Binding-site contacts:
Ligand atom C6 contacts residue ARG490 of chain 1.A at 3.6 Å.
Ligand atom C2F contacts residue GLU440 of chain 1.A at 3.6 Å.
Ligand atom O2A contacts residue THR626 of chain 1.A at 3.7 Å.
Ligand atom C4 contacts residue GLY627 of chain 1.A at 3.9 Å.
Ligand atom N4F contacts residue PHE488 of chain 1.A at 3.7 Å.
Ligand atom O2' contacts residue PHE488 of chain 1.A at 3.5 Å.
Ligand atom C4F contacts residue PHE488 of chain 1.A at 3.6 Å (hydrophobic).
Ligand atom C8 contacts residue GLY627 of chain 1.A at 3.7 Å.
Ligand atom O5F contacts residue LYS516 of chain 1.A at 3.1 Å (salt-bridge).
Ligand atom O3' contacts residue GLU440 of chain 1.A at 3.0 Å (salt-bridge).
Ligand atom O3F contacts residue GLU440 of chain 1.A at 3.7 Å.
Ligand atom O7F contacts residue ARG561 of chain 1.A at 3.6 Å (salt-bridge).
Ligand atom N3 contacts residue ARG679 of chain 1.A at 3.5 Å (salt-bridge).
Ligand atom N6 contacts residue ARG490 of chain 1.A at 3.4 Å (salt-bridge).
Ligand atom C3F contacts residue PHE488 of chain 1.A at 3.6 Å (hydrophobic).
Ligand atom N6F contacts residue ARG561 of chain 1.A at 3.7 Å.
Ligand atom N9 contacts residue GLY627 of chain 1.A at 3.5 Å (h-bond).
Ligand atom N7 contacts residue ARG490 of chain 1.A at 3.6 Å.
Ligand atom O2A contacts residue GLY627 of chain 1.A at 2.6 Å (h-bond).
Ligand atom N6 contacts residue ARG679 of chain 1.A at 3.6 Å.
Ligand atom O6F contacts residue LEU563 of chain 1.A at 3.7 Å.
Ligand atom C2 contacts residue ARG679 of chain 1.A at 3.5 Å.
Ligand atom O4F contacts residue PHE488 of chain 1.A at 3.4 Å.
Ligand atom O2A contacts residue THR354 of chain 1.A at 3.6 Å.
Ligand atom C5 contacts residue ARG679 of chain 1.A at 3.7 Å.
Ligand atom O3F contacts residue PHE488 of chain 1.A at 3.6 Å.
Ligand atom N1 contacts residue ARG679 of chain 1.A at 3.4 Å.
Ligand atom C4 contacts residue ARG679 of chain 1.A at 3.6 Å.
Ligand atom C6 contacts residue ARG679 of chain 1.A at 3.5 Å.
Ligand atom N2F contacts residue GLU440 of chain 1.A at 3.4 Å (salt-bridge).
Ligand atom O1A contacts residue THR354 of chain 1.A at 2.7 Å (h-bond).
Ligand atom N2F contacts residue PHE488 of chain 1.A at 3.7 Å.
Ligand atom O2F contacts residue GLU440 of chain 1.A at 3.5 Å (salt-bridge).
Ligand atom C5F contacts residue PHE488 of chain 1.A at 3.8 Å (hydrophobic).
Ligand atom C5 contacts residue ARG490 of chain 1.A at 3.7 Å.
Ligand atom PA contacts residue THR354 of chain 1.A at 3.7 Å.
Ligand atom O4' contacts residue GLY627 of chain 1.A at 3.5 Å (h-bond).
Ligand atom O6F contacts residue ARG561 of chain 1.A at 3.2 Å.
Ligand atom C1F contacts residue GLU440 of chain 1.A at 3.9 Å.
Ligand atom C1' contacts residue GLY627 of chain 1.A at 3.9 Å.

A small-molecule ligand and the protein it binds are described below.
Small molecule (SMILES): Nc1ncnc2c1ncn2[C@@H]1O[C@H](COP(=O)(O)O)[C@H]2OC3(O[C@H]21)C([N+](=O)[O-])=CC([N+](=O)[O-])C=C3[N+](=O)[O-]

Sequence of chain 1.A:
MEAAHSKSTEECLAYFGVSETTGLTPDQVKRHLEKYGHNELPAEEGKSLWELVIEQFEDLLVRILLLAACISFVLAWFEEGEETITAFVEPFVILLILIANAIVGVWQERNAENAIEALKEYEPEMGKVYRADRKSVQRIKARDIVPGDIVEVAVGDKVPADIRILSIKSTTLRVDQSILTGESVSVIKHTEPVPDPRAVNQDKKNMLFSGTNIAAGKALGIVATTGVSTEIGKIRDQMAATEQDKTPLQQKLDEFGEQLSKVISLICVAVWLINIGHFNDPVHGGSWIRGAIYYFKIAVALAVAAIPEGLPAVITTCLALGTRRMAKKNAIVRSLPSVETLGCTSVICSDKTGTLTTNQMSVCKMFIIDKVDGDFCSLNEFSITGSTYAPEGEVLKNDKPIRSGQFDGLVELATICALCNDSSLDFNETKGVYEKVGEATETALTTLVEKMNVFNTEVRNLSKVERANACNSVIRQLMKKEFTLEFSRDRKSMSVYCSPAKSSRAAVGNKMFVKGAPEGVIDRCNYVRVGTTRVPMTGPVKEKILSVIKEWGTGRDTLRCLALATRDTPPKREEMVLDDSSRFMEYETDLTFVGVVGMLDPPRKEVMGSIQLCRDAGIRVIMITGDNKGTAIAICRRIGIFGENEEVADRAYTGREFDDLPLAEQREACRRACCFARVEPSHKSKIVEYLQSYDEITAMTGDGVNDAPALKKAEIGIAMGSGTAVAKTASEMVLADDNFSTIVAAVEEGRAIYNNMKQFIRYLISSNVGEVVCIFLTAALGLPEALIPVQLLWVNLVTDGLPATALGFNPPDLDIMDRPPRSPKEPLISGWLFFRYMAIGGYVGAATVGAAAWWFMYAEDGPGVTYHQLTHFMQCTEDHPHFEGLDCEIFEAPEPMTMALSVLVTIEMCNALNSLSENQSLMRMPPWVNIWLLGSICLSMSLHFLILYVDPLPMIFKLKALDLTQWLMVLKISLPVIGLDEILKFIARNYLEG